A protein and the small-molecule ligand that binds it are described below.
Small molecule (SMILES): Cc1cnc(O)c(C)n1

Binding-site contacts:
Ligand atom NAD contacts residue ASP53 of chain 1.B at 4.5 Å.
Ligand atom CAG contacts residue TYR36 of chain 1.B at 3.9 Å (hydrophobic).
Ligand atom CAE contacts residue TYR36 of chain 1.B at 3.4 Å (hydrophobic).
Ligand atom CAE contacts residue ASP53 of chain 1.B at 3.9 Å.
Ligand atom CAF contacts residue LYS101 of chain 1.B at 3.8 Å.
Ligand atom NAD contacts residue PHE99 of chain 1.B at 4.3 Å.
Ligand atom CAG contacts residue PHE67 of chain 1.B at 4.3 Å (hydrophobic).
Ligand atom NAA contacts residue PHE67 of chain 1.B at 3.4 Å.
Ligand atom CAE contacts residue PHE67 of chain 1.B at 4.2 Å (hydrophobic).
Ligand atom OAI contacts residue PHE67 of chain 1.B at 3.7 Å.
Ligand atom CAB contacts residue PHE99 of chain 1.B at 4.1 Å (hydrophobic).
Ligand atom OAI contacts residue LYS101 of chain 1.B at 2.8 Å (salt-bridge).
Ligand atom NAA contacts residue LYS101 of chain 1.B at 4.0 Å.
Ligand atom CAG contacts residue PHE99 of chain 1.B at 3.9 Å (hydrophobic).
Ligand atom CAG contacts residue THR60 of chain 1.B at 4.0 Å.
Ligand atom CAH contacts residue PHE116 of chain 1.B at 4.2 Å (hydrophobic).
Ligand atom CAG contacts residue ILE40 of chain 1.B at 4.4 Å (hydrophobic).
Ligand atom CAG contacts residue TYR89 of chain 1.B at 3.3 Å (hydrophobic).
Ligand atom OAI contacts residue ASP71 of chain 1.B at 4.4 Å.
Ligand atom NAD contacts residue PHE67 of chain 1.B at 4.3 Å.
Ligand atom CAH contacts residue ASP53 of chain 1.B at 3.4 Å.
Ligand atom CAH contacts residue TYR36 of chain 1.B at 3.2 Å (hydrophobic).
Ligand atom CAE contacts residue LYS23 of chain 1.B at 4.2 Å.
Ligand atom NAA contacts residue ASP85 of chain 1.B at 3.9 Å.
Ligand atom NAD contacts residue TYR36 of chain 1.B at 2.7 Å (h-bond).
Ligand atom CAH contacts residue PHE29 of chain 1.B at 3.7 Å (hydrophobic).
Ligand atom CAH contacts residue LYS23 of chain 1.B at 3.4 Å.
Ligand atom OAI contacts residue LYS23 of chain 1.B at 2.9 Å (salt-bridge).
Ligand atom CAB contacts residue ASP85 of chain 1.B at 3.7 Å.
Ligand atom CAF contacts residue ASP53 of chain 1.B at 4.4 Å.
Ligand atom CAC contacts residue PHE99 of chain 1.B at 4.0 Å (hydrophobic).
Ligand atom CAF contacts residue PHE67 of chain 1.B at 3.8 Å (hydrophobic).
Ligand atom CAC contacts residue TYR36 of chain 1.B at 3.7 Å (hydrophobic).
Ligand atom OAI contacts residue ASP53 of chain 1.B at 4.4 Å.
Ligand atom CAB contacts residue PHE67 of chain 1.B at 3.4 Å (hydrophobic).
Ligand atom CAC contacts residue PHE67 of chain 1.B at 3.9 Å (hydrophobic).
Ligand atom CAF contacts residue LYS23 of chain 1.B at 4.0 Å.

Sequence of chain 1.B:
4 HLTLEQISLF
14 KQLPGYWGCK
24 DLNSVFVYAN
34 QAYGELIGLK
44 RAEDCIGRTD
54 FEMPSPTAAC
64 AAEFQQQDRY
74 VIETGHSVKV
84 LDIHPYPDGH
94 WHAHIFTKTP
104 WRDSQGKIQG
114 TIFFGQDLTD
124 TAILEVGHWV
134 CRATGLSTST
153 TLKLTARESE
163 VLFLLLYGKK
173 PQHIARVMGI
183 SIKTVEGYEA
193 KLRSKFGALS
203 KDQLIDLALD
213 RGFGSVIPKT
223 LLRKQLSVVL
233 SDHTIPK